Binding-site contacts:
Ligand atom C27 contacts residue THR550 of chain 1.B at 4.3 Å.
Ligand atom O23 contacts residue ILE573 of chain 1.B at 3.4 Å.
Ligand atom C13 contacts residue TYR554 of chain 1.B at 3.7 Å (hydrophobic).
Ligand atom C22 contacts residue THR550 of chain 1.B at 4.0 Å.
Ligand atom C4 contacts residue GLU570 of chain 1.B at 4.1 Å.
Ligand atom C2 contacts residue LEU515 of chain 1.B at 4.2 Å (hydrophobic).
Ligand atom C40 contacts residue PHE543 of chain 1.B at 3.6 Å (hydrophobic).
Ligand atom C38 contacts residue PHE543 of chain 1.B at 4.1 Å (hydrophobic).
Ligand atom C33 contacts residue LEU669 of chain 1.A at 4.0 Å (hydrophobic).
Ligand atom O10 contacts residue SER512 of chain 1.B at 4.3 Å.
Ligand atom C36 contacts residue MET547 of chain 1.B at 4.0 Å (hydrophobic).
Ligand atom C24 contacts residue TYR511 of chain 1.B at 3.4 Å (hydrophobic).
Ligand atom C44 contacts residue PHE543 of chain 1.B at 3.8 Å (hydrophobic).
Ligand atom C38 contacts residue MET547 of chain 1.B at 4.3 Å (hydrophobic).
Ligand atom C2 contacts residue ASN551 of chain 1.B at 4.3 Å.
Ligand atom C44 contacts residue LEU662 of chain 1.A at 3.3 Å (hydrophobic).
Ligand atom C17 contacts residue THR550 of chain 1.B at 3.6 Å.
Ligand atom C5 contacts residue GLU570 of chain 1.B at 4.1 Å.
Ligand atom O12 contacts residue SER512 of chain 1.B at 3.3 Å.
Ligand atom C24 contacts residue LEU515 of chain 1.B at 3.9 Å (hydrophobic).
Ligand atom C22 contacts residue LEU515 of chain 1.B at 4.2 Å (hydrophobic).
Ligand atom C1 contacts residue LEU553 of chain 1.B at 4.3 Å (hydrophobic).
Ligand atom C13 contacts residue PHE516 of chain 1.B at 4.3 Å (hydrophobic).
Ligand atom O10 contacts residue ARG557 of chain 1.B at 3.9 Å.
Ligand atom N21 contacts residue LEU515 of chain 1.B at 4.2 Å.
Ligand atom C44 contacts residue ALA546 of chain 1.B at 4.3 Å (hydrophobic).
Ligand atom O23 contacts residue TYR511 of chain 1.B at 3.4 Å (h-bond).
Ligand atom C5 contacts residue ALA566 of chain 1.B at 4.1 Å (hydrophobic).
Ligand atom C44 contacts residue PHE591 of chain 1.A at 4.2 Å (hydrophobic).
Ligand atom N21 contacts residue THR550 of chain 1.B at 3.3 Å.
Ligand atom O10 contacts residue GLU570 of chain 1.B at 3.4 Å (salt-bridge).
Ligand atom C2 contacts residue THR550 of chain 1.B at 4.3 Å.
Ligand atom C13 contacts residue SER512 of chain 1.B at 3.7 Å.
Ligand atom C17 contacts residue LEU553 of chain 1.B at 4.2 Å (hydrophobic).
Ligand atom C17 contacts residue PHE587 of chain 1.A at 4.4 Å (hydrophobic).
Ligand atom O12 contacts residue TYR554 of chain 1.B at 3.7 Å.
Ligand atom C27 contacts residue LEU669 of chain 1.A at 4.2 Å (hydrophobic).
Ligand atom C22 contacts residue TYR511 of chain 1.B at 3.6 Å (hydrophobic).
Ligand atom C13 contacts residue ASN551 of chain 1.B at 3.5 Å.
Ligand atom C13 contacts residue LEU515 of chain 1.B at 4.2 Å (hydrophobic).

Sequence of chain 1.A:
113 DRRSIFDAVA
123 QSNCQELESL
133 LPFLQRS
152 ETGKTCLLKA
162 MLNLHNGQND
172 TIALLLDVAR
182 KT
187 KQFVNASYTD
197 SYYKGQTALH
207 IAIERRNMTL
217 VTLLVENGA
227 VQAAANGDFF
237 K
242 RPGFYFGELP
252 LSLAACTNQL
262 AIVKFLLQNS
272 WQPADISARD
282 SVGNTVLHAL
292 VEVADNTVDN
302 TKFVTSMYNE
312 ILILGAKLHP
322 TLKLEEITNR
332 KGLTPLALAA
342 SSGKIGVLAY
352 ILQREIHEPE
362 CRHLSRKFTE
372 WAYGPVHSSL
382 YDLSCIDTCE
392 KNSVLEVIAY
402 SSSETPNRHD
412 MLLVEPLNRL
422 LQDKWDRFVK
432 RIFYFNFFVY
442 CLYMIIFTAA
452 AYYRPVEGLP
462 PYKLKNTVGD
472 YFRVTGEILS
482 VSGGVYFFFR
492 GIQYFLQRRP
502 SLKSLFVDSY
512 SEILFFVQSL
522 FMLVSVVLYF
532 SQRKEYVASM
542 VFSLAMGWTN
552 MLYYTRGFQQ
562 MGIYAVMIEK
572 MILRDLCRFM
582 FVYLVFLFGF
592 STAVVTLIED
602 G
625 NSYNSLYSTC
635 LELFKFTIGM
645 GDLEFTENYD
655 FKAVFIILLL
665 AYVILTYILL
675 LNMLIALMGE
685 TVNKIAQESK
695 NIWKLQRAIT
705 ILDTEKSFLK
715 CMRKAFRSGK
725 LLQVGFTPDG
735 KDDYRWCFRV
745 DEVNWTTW

This protein binds this small molecule.
Small molecule (SMILES): COc1cc(CNC(=O)CCCC/C=C/C(C)C)ccc1O

Sequence of chain 1.B:
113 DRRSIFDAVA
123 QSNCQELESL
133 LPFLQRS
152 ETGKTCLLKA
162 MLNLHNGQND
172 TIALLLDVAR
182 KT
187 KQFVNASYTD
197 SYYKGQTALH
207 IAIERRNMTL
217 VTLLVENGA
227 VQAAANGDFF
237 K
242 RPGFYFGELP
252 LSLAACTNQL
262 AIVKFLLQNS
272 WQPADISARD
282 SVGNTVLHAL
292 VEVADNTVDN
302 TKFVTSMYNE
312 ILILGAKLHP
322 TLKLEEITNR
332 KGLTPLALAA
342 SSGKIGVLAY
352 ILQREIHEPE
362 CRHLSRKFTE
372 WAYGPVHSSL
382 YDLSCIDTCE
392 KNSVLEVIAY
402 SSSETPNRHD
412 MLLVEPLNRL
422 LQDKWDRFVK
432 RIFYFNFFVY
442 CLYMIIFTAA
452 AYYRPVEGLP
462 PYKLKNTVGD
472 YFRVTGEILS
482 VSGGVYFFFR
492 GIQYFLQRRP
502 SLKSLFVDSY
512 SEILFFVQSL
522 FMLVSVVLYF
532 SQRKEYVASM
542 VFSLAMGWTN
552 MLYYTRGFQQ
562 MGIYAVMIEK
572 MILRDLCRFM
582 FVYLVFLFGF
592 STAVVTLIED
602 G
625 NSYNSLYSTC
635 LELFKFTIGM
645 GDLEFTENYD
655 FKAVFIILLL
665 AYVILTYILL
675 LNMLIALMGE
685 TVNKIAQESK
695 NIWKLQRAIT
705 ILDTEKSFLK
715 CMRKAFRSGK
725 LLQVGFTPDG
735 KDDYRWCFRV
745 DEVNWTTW